The protein below binds the small molecule below.
Small molecule (SMILES): CC(=O)N[C@@H]1[C@@H](O)[C@H](O)[C@@H](CO)O[C@H]1O

Sequence of chain 1.A:
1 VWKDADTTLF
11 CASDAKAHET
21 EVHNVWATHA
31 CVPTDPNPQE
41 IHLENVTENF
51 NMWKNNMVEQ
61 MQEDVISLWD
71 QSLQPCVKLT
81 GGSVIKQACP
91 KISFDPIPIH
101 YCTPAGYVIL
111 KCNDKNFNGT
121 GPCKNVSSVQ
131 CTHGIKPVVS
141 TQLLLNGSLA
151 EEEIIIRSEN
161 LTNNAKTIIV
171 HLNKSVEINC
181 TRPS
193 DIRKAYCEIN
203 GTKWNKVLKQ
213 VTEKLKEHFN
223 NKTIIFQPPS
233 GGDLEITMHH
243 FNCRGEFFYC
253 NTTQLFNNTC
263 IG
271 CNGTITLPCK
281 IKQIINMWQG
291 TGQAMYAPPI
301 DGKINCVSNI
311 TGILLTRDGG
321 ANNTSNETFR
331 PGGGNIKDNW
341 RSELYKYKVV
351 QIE

Binding-site contacts:
Ligand atom O6 contacts residue LYS205 of chain 1.A at 3.2 Å.
Ligand atom C4 contacts residue ASN202 of chain 1.A at 4.2 Å.
Ligand atom O7 contacts residue ASN202 of chain 1.A at 4.4 Å.
Ligand atom C3 contacts residue ASN202 of chain 1.A at 3.8 Å.
Ligand atom N2 contacts residue ASN202 of chain 1.A at 2.9 Å (h-bond).
Ligand atom C8 contacts residue ASN202 of chain 1.A at 3.9 Å.
Ligand atom C2 contacts residue ASN202 of chain 1.A at 2.4 Å.
Ligand atom C5 contacts residue ASN202 of chain 1.A at 3.7 Å.
Ligand atom C8 contacts residue GLY273 of chain 1.A at 4.5 Å.
Ligand atom O5 contacts residue LYS205 of chain 1.A at 3.9 Å.
Ligand atom O5 contacts residue ASN202 of chain 1.A at 2.4 Å (h-bond).
Ligand atom C1 contacts residue ASN202 of chain 1.A at 1.4 Å.
Ligand atom O7 contacts residue THR274 of chain 1.A at 4.1 Å.
Ligand atom C7 contacts residue ASN202 of chain 1.A at 3.6 Å.
Ligand atom C8 contacts residue THR204 of chain 1.A at 4.4 Å.